Sequence of chain 1.B:
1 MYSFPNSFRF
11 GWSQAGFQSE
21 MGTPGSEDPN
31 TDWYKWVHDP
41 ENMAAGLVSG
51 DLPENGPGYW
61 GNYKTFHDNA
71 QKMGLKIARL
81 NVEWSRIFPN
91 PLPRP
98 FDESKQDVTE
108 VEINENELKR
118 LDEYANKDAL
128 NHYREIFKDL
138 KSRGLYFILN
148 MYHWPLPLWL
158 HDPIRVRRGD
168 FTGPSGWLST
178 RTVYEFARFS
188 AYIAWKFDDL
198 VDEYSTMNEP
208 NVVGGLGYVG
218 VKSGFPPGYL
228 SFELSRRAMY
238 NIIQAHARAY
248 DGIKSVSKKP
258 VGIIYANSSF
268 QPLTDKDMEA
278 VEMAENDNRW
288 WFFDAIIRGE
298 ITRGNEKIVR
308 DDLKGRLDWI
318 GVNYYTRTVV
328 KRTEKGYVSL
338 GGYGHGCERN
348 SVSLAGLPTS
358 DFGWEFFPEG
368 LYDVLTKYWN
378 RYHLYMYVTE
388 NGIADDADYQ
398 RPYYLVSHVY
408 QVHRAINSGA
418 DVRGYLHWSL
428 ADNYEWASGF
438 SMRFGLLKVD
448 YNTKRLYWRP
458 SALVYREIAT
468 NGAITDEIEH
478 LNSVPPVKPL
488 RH

Binding-site contacts:
Ligand atom O6 contacts residue TRP361 of chain 1.B at 3.3 Å.
Ligand atom C3 contacts residue TRP425 of chain 1.B at 3.8 Å (hydrophobic).
Ligand atom C6 contacts residue GLU432 of chain 1.B at 3.4 Å.
Ligand atom O7 contacts residue TYR322 of chain 1.B at 3.2 Å.
Ligand atom O2 contacts residue GLU206 of chain 1.B at 3.4 Å (salt-bridge).
Ligand atom O3 contacts residue TRP425 of chain 1.B at 3.8 Å.
Ligand atom C1 contacts residue GLU387 of chain 1.B at 2.9 Å.
Ligand atom O6 contacts residue PHE441 of chain 1.B at 3.8 Å.
Ligand atom C6 contacts residue PHE441 of chain 1.B at 3.5 Å (hydrophobic).
Ligand atom C3 contacts residue GLU387 of chain 1.B at 3.5 Å.
Ligand atom O2 contacts residue HIS150 of chain 1.B at 3.2 Å (h-bond).
Ligand atom C4 contacts residue GLU432 of chain 1.B at 3.6 Å.
Ligand atom C6 contacts residue TYR322 of chain 1.B at 3.8 Å (hydrophobic).
Ligand atom N1 contacts residue GLU387 of chain 1.B at 3.5 Å (salt-bridge).
Ligand atom O2 contacts residue ASN205 of chain 1.B at 3.0 Å (h-bond).
Ligand atom N5 contacts residue GLU387 of chain 1.B at 3.1 Å (salt-bridge).
Ligand atom N1 contacts residue TYR322 of chain 1.B at 3.8 Å.
Ligand atom O4 contacts residue TRP425 of chain 1.B at 3.2 Å (h-bond).
Ligand atom N5 contacts residue TYR322 of chain 1.B at 3.1 Å (h-bond).
Ligand atom C5 contacts residue GLU387 of chain 1.B at 3.6 Å.
Ligand atom C2 contacts residue TRP151 of chain 1.B at 3.7 Å (hydrophobic).
Ligand atom O6 contacts residue GLU432 of chain 1.B at 2.7 Å (salt-bridge).
Ligand atom O2 contacts residue GLU387 of chain 1.B at 2.7 Å (salt-bridge).
Ligand atom O3 contacts residue HIS150 of chain 1.B at 2.8 Å (h-bond).
Ligand atom C1 contacts residue GLU206 of chain 1.B at 3.5 Å.
Ligand atom C2 contacts residue GLU387 of chain 1.B at 3.3 Å.
Ligand atom O4 contacts residue TRP433 of chain 1.B at 3.8 Å.
Ligand atom C2 contacts residue GLU206 of chain 1.B at 3.6 Å.
Ligand atom O3 contacts residue TRP433 of chain 1.B at 3.0 Å (h-bond).
Ligand atom O7 contacts residue GLU206 of chain 1.B at 3.5 Å (salt-bridge).
Ligand atom O7 contacts residue ACT1 of chain 1.G at 3.3 Å.
Ligand atom N1 contacts residue GLU206 of chain 1.B at 2.6 Å (salt-bridge).
Ligand atom O4 contacts residue GLU432 of chain 1.B at 2.7 Å (salt-bridge).
Ligand atom O4 contacts residue GLN18 of chain 1.B at 2.9 Å (h-bond).
Ligand atom C4 contacts residue TRP433 of chain 1.B at 3.9 Å (hydrophobic).
Ligand atom C5 contacts residue TYR322 of chain 1.B at 3.2 Å (hydrophobic).
Ligand atom C3 contacts residue HIS150 of chain 1.B at 3.7 Å.
Ligand atom O3 contacts residue GLN18 of chain 1.B at 2.6 Å (h-bond).
Ligand atom C5 contacts residue TRP425 of chain 1.B at 3.8 Å (hydrophobic).
Ligand atom C3 contacts residue GLN18 of chain 1.B at 3.7 Å.

This protein binds this small molecule.
Small molecule (SMILES): OC[C@H]1N/C(=N\O)[C@H](O)[C@@H](O)[C@@H]1O